This protein binds this small molecule.
Small molecule (SMILES): CC(=O)N[C@@H]1[C@@H](O)[C@H](O)[C@@H](CO)O[C@H]1O

Binding-site contacts:
Ligand atom C2 contacts residue ASN110 of chain 1.A at 2.4 Å.
Ligand atom C3 contacts residue ASN110 of chain 1.A at 3.8 Å.
Ligand atom C6 contacts residue ASN110 of chain 1.A at 4.4 Å.
Ligand atom C6 contacts residue ARG293 of chain 1.A at 4.3 Å.
Ligand atom C5 contacts residue ASN110 of chain 1.A at 3.7 Å.
Ligand atom C7 contacts residue ASN110 of chain 1.A at 3.0 Å.
Ligand atom C6 contacts residue ILE191 of chain 1.A at 3.6 Å (hydrophobic).
Ligand atom C5 contacts residue ARG293 of chain 1.A at 4.4 Å.
Ligand atom O7 contacts residue ASN110 of chain 1.A at 2.9 Å (h-bond).
Ligand atom C1 contacts residue ASN110 of chain 1.A at 1.4 Å.
Ligand atom O6 contacts residue ASN110 of chain 1.A at 4.5 Å.
Ligand atom C1 contacts residue ARG293 of chain 1.A at 4.1 Å.
Ligand atom O6 contacts residue ILE191 of chain 1.A at 3.3 Å.
Ligand atom O5 contacts residue ARG293 of chain 1.A at 3.4 Å (salt-bridge).
Ligand atom O5 contacts residue ASN110 of chain 1.A at 2.4 Å (h-bond).
Ligand atom C8 contacts residue ASN110 of chain 1.A at 4.3 Å.
Ligand atom C4 contacts residue ASN110 of chain 1.A at 4.2 Å.
Ligand atom N2 contacts residue ASN110 of chain 1.A at 2.9 Å (h-bond).
Ligand atom O5 contacts residue ILE191 of chain 1.A at 4.3 Å.

Sequence of chain 1.A:
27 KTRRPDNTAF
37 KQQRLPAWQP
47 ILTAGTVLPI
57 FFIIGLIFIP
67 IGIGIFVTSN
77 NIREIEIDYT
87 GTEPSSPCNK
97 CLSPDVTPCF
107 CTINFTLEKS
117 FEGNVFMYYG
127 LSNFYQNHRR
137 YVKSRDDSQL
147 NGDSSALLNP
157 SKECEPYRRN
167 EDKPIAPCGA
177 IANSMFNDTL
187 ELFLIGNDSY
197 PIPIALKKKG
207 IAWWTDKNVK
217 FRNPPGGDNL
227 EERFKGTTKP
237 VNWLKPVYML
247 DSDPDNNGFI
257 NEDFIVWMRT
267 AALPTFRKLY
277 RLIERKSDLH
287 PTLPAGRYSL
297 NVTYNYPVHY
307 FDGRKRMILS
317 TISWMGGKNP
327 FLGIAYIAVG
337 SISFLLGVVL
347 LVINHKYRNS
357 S